Sequence of chain 2.A:
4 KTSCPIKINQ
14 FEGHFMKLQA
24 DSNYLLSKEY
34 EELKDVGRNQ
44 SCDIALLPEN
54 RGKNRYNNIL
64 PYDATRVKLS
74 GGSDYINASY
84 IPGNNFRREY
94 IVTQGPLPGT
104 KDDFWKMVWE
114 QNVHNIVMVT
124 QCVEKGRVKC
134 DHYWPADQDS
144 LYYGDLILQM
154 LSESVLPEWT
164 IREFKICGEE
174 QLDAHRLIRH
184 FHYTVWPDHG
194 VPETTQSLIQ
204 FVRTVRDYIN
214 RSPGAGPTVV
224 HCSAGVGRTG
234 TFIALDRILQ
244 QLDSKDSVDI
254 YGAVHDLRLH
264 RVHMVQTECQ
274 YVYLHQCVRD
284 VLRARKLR

The small molecule below binds the protein below.
Small molecule (SMILES): CCOC(=O)C(CCNC(=O)OC(C)(C)C)(Cc1ccc(NS(=O)(=O)O)cc1)C(=O)OCC

Binding-site contacts:
Ligand atom O34 contacts residue CYS225 of chain 2.A at 3.4 Å (h-bond).
Ligand atom C5 contacts residue ALA227 of chain 2.A at 3.6 Å (hydrophobic).
Ligand atom C1 contacts residue ALA227 of chain 2.A at 3.7 Å (hydrophobic).
Ligand atom S12 contacts residue CYS225 of chain 2.A at 3.5 Å (h-bond).
Ligand atom O17 contacts residue CYS225 of chain 2.A at 3.5 Å (h-bond).
Ligand atom C21 contacts residue LYS132 of chain 2.A at 3.7 Å.
Ligand atom O48 contacts residue ASN61 of chain 2.A at 2.9 Å (h-bond).
Ligand atom C6 contacts residue TYR59 of chain 2.A at 3.6 Å (hydrophobic).
Ligand atom C51 contacts residue ASN61 of chain 2.A at 3.4 Å.
Ligand atom O18 contacts residue GLY230 of chain 2.A at 3.6 Å.
Ligand atom O49 contacts residue TYR59 of chain 2.A at 3.8 Å.
Ligand atom C60 contacts residue HIS266 of chain 2.A at 3.3 Å.
Ligand atom O34 contacts residue GLY230 of chain 2.A at 2.9 Å (h-bond).
Ligand atom C50 contacts residue GLN269 of chain 2.A at 3.4 Å.
Ligand atom O18 contacts residue CYS225 of chain 2.A at 3.5 Å (h-bond).
Ligand atom C35 contacts residue TYR59 of chain 2.A at 3.7 Å (hydrophobic).
Ligand atom C54 contacts residue TYR59 of chain 2.A at 3.8 Å (hydrophobic).
Ligand atom O47 contacts residue ASN61 of chain 2.A at 3.7 Å.
Ligand atom O34 contacts residue VAL229 of chain 2.A at 3.2 Å (h-bond).
Ligand atom C36 contacts residue ASN61 of chain 2.A at 3.6 Å.
Ligand atom N contacts residue ASP191 of chain 2.A at 2.7 Å (salt-bridge).
Ligand atom C3 contacts residue ASP191 of chain 2.A at 3.4 Å.
Ligand atom O46 contacts residue HIS192 of chain 2.A at 3.2 Å.
Ligand atom O18 contacts residue ASP191 of chain 2.A at 3.4 Å (salt-bridge).
Ligand atom O17 contacts residue ASP191 of chain 2.A at 3.8 Å.
Ligand atom O34 contacts residue GLY228 of chain 2.A at 3.7 Å.
Ligand atom C2 contacts residue ALA227 of chain 2.A at 3.8 Å (hydrophobic).
Ligand atom O18 contacts residue ARG231 of chain 2.A at 3.0 Å (salt-bridge).
Ligand atom S12 contacts residue ASP191 of chain 2.A at 3.6 Å (salt-bridge).
Ligand atom C1 contacts residue ASP191 of chain 2.A at 3.6 Å.
Ligand atom C1 contacts residue HIS192 of chain 2.A at 3.7 Å.
Ligand atom O49 contacts residue ASN61 of chain 2.A at 3.7 Å.
Ligand atom O38 contacts residue HIS192 of chain 2.A at 2.8 Å (h-bond).
Ligand atom O17 contacts residue SER226 of chain 2.A at 3.1 Å (h-bond).
Ligand atom O34 contacts residue ALA227 of chain 2.A at 3.4 Å.
Ligand atom O17 contacts residue ARG231 of chain 2.A at 3.3 Å (salt-bridge).
Ligand atom C4 contacts residue ALA227 of chain 2.A at 3.6 Å (hydrophobic).
Ligand atom O17 contacts residue ALA227 of chain 2.A at 3.0 Å (h-bond).
Ligand atom C54 contacts residue ASN61 of chain 2.A at 3.4 Å.
Ligand atom S12 contacts residue GLY230 of chain 2.A at 3.7 Å.